Binding-site contacts:
Ligand atom C1' contacts residue HIS630 of chain 2.J at 4.0 Å.
Ligand atom N6 contacts residue GLY637 of chain 2.J at 4.1 Å.
Ligand atom N6 contacts residue PRO631 of chain 2.J at 3.9 Å.
Ligand atom O4' contacts residue PRO631 of chain 2.J at 3.8 Å.
Ligand atom N6 contacts residue PHE638 of chain 2.J at 3.8 Å.
Ligand atom C5 contacts residue PRO419 of chain 2.J at 4.2 Å (hydrophobic).
Ligand atom O4' contacts residue HIS630 of chain 2.J at 4.4 Å.
Ligand atom N9 contacts residue HIS630 of chain 2.J at 4.2 Å.
Ligand atom C8 contacts residue HIS630 of chain 2.J at 3.4 Å.
Ligand atom C6 contacts residue GLY639 of chain 2.J at 3.7 Å.
Ligand atom O5' contacts residue PHE629 of chain 2.J at 4.2 Å.
Ligand atom N6 contacts residue GLY639 of chain 2.J at 2.8 Å (h-bond).
Ligand atom C2 contacts residue PRO419 of chain 2.J at 4.4 Å (hydrophobic).
Ligand atom C2' contacts residue PRO419 of chain 2.J at 4.0 Å (hydrophobic).
Ligand atom C6 contacts residue PRO631 of chain 2.J at 4.0 Å (hydrophobic).
Ligand atom N7 contacts residue SER632 of chain 2.J at 3.8 Å.
Ligand atom C6 contacts residue SER632 of chain 2.J at 4.3 Å.
Ligand atom C5 contacts residue PRO631 of chain 2.J at 4.4 Å (hydrophobic).
Ligand atom C2 contacts residue GLY639 of chain 2.J at 3.7 Å.
Ligand atom N1 contacts residue GLY639 of chain 2.J at 2.9 Å (h-bond).
Ligand atom O5' contacts residue PRO631 of chain 2.J at 4.1 Å.
Ligand atom N7 contacts residue ASP609 of chain 2.J at 4.4 Å.
Ligand atom O2P contacts residue PHE629 of chain 2.J at 4.0 Å.
Ligand atom N1 contacts residue VAL418 of chain 2.J at 3.8 Å.
Ligand atom C6 contacts residue VAL418 of chain 2.J at 3.8 Å (hydrophobic).
Ligand atom N1 contacts residue PRO631 of chain 2.J at 4.2 Å.
Ligand atom N7 contacts residue PRO419 of chain 2.J at 4.4 Å.
Ligand atom N6 contacts residue SER632 of chain 2.J at 3.9 Å.
Ligand atom N3 contacts residue PRO419 of chain 2.J at 4.3 Å.
Ligand atom N1 contacts residue ILE622 of chain 2.J at 4.4 Å.
Ligand atom N6 contacts residue VAL418 of chain 2.J at 3.6 Å.
Ligand atom C5 contacts residue SER632 of chain 2.J at 4.3 Å.
Ligand atom C4 contacts residue PRO419 of chain 2.J at 4.2 Å (hydrophobic).
Ligand atom N9 contacts residue PRO419 of chain 2.J at 4.2 Å.
Ligand atom O2P contacts residue PRO631 of chain 2.J at 3.8 Å.
Ligand atom O2P contacts residue HIS628 of chain 2.J at 4.3 Å.
Ligand atom C6 contacts residue PRO419 of chain 2.J at 4.4 Å (hydrophobic).
Ligand atom C8 contacts residue PRO419 of chain 2.J at 4.3 Å (hydrophobic).
Ligand atom N7 contacts residue HIS630 of chain 2.J at 4.1 Å.
Ligand atom N6 contacts residue PRO633 of chain 2.J at 4.1 Å.

The protein below binds the small molecule below.
Small molecule (SMILES): Nc1ncnc2c1ncn2[C@H]1C[C@H](O)[C@@H](COP(=O)(O)O)O1

Sequence of chain 2.J:
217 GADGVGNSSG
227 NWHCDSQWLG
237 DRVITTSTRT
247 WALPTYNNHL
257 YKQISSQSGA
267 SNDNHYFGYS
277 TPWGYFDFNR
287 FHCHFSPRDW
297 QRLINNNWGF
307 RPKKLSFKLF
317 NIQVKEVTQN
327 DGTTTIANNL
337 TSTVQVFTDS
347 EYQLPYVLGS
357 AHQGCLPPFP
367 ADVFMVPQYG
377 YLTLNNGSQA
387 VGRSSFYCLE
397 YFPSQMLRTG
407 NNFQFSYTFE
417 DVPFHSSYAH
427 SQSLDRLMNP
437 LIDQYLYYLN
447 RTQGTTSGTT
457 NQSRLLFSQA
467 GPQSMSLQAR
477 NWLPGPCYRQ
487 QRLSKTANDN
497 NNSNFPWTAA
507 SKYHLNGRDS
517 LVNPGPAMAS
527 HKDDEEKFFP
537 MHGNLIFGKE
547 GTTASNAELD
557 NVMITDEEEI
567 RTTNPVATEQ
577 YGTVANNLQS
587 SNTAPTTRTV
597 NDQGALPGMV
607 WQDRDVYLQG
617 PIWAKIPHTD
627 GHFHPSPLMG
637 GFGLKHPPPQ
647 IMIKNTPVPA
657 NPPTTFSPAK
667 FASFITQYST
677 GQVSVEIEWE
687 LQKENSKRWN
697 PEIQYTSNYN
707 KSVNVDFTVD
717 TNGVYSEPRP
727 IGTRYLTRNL